Binding-site contacts:
Ligand atom C1 contacts residue GLU133 of chain 1.A at 4.4 Å.
Ligand atom C7 contacts residue ASN19 of chain 1.A at 3.4 Å.
Ligand atom C6 contacts residue VAL22 of chain 1.A at 4.1 Å (hydrophobic).
Ligand atom C5 contacts residue ASN19 of chain 1.A at 3.7 Å.
Ligand atom C7 contacts residue ARG136 of chain 1.A at 4.2 Å.
Ligand atom O5 contacts residue ASN19 of chain 1.A at 2.4 Å (h-bond).
Ligand atom C5 contacts residue VAL22 of chain 1.A at 4.3 Å (hydrophobic).
Ligand atom O6 contacts residue LEU129 of chain 1.A at 4.2 Å.
Ligand atom O6 contacts residue VAL22 of chain 1.A at 4.5 Å.
Ligand atom C1 contacts residue VAL22 of chain 1.A at 4.3 Å (hydrophobic).
Ligand atom O7 contacts residue ARG136 of chain 1.A at 3.1 Å (salt-bridge).
Ligand atom O5 contacts residue VAL22 of chain 1.A at 3.5 Å.
Ligand atom O5 contacts residue GLU133 of chain 1.A at 4.2 Å.
Ligand atom O7 contacts residue ASN19 of chain 1.A at 3.5 Å (h-bond).
Ligand atom C1 contacts residue ASN19 of chain 1.A at 1.4 Å.
Ligand atom N2 contacts residue ASN19 of chain 1.A at 2.9 Å (h-bond).
Ligand atom C4 contacts residue ASN19 of chain 1.A at 4.2 Å.
Ligand atom C3 contacts residue ASN19 of chain 1.A at 3.8 Å.
Ligand atom C2 contacts residue ASN19 of chain 1.A at 2.5 Å.

Sequence of chain 1.A:
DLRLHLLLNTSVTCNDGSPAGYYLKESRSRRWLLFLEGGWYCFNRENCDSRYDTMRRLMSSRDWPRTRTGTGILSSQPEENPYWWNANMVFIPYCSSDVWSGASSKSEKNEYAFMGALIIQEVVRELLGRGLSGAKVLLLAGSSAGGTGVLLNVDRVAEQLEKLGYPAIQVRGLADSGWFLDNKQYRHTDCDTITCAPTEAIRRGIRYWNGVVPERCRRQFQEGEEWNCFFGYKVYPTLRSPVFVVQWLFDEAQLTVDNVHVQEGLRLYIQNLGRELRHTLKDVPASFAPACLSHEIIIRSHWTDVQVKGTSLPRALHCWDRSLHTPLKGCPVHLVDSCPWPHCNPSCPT

The small molecule below binds the protein below.
Small molecule (SMILES): CC(=O)N[C@@H]1[C@@H](O)[C@H](O)[C@@H](CO)O[C@H]1O